Sequence of chain 22.U:
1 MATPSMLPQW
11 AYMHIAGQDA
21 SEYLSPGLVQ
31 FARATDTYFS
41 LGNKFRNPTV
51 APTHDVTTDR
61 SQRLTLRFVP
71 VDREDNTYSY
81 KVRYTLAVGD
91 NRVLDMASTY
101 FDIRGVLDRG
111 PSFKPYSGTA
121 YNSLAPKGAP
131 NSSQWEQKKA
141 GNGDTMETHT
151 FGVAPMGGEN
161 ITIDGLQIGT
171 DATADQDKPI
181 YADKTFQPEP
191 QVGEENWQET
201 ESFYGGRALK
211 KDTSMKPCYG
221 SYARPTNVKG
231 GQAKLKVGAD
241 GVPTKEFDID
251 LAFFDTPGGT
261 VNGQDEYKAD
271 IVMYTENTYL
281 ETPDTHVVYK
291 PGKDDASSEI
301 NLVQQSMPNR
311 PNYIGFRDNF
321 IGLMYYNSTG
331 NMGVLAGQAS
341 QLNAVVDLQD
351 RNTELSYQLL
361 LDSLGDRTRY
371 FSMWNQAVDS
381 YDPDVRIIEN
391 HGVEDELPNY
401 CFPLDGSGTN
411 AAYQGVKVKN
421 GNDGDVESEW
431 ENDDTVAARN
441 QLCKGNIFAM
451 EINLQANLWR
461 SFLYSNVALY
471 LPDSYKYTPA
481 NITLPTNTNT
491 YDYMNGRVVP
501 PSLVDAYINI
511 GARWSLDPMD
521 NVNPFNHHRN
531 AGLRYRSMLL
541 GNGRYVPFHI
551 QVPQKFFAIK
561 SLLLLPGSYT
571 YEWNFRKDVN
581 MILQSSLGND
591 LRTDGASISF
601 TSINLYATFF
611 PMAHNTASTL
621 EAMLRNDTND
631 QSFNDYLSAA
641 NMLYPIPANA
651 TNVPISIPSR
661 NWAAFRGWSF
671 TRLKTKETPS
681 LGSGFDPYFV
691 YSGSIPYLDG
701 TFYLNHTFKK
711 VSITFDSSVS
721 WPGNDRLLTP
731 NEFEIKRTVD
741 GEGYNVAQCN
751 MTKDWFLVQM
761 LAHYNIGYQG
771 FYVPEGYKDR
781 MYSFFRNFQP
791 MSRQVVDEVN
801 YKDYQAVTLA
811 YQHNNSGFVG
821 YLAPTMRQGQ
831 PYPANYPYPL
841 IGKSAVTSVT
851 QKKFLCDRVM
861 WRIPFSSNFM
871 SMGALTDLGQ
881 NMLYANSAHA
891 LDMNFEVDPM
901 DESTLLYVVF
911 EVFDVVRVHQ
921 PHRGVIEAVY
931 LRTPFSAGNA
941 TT

Binding-site contacts:
Ligand atom CD1 contacts residue ASN634 of chain 22.T at 3.6 Å.
Ligand atom CG2 contacts residue LEU637 of chain 22.T at 3.8 Å (hydrophobic).
Ligand atom N contacts residue SER871 of chain 22.T at 3.5 Å (h-bond).
Ligand atom C contacts residue GLU911 of chain 22.T at 3.3 Å.
Ligand atom CA contacts residue PHE45 of chain 22.U at 3.6 Å (hydrophobic).
Ligand atom OD1 contacts residue ALA762 of chain 22.T at 3.5 Å.
Ligand atom CZ contacts residue ASN634 of chain 22.T at 3.8 Å.
Ligand atom OD2 contacts residue SER871 of chain 22.T at 3.2 Å (h-bond).
Ligand atom CB contacts residue GLY42 of chain 22.U at 3.5 Å.
Ligand atom CB contacts residue PHE45 of chain 22.U at 3.3 Å (hydrophobic).
Ligand atom CA contacts residue TYR636 of chain 22.T at 3.7 Å (hydrophobic).
Ligand atom N contacts residue ASN47 of chain 22.U at 3.8 Å.
Ligand atom CA contacts residue GLY42 of chain 22.U at 3.6 Å.
Ligand atom OD2 contacts residue PRO864 of chain 22.T at 3.7 Å.
Ligand atom O contacts residue ARG46 of chain 22.U at 3.5 Å (salt-bridge).
Ligand atom CD1 contacts residue ARG33 of chain 22.U at 3.8 Å.
Ligand atom CA contacts residue GLU911 of chain 22.T at 3.8 Å.
Ligand atom O contacts residue ASN47 of chain 22.U at 3.3 Å (h-bond).
Ligand atom CD1 contacts residue SER21 of chain 22.U at 3.6 Å.
Ligand atom N contacts residue TYR636 of chain 22.T at 3.8 Å.
Ligand atom CD1 contacts residue ALA20 of chain 22.U at 3.7 Å (hydrophobic).
Ligand atom CA contacts residue ASN47 of chain 22.U at 3.8 Å.
Ligand atom CB contacts residue GLY42 of chain 22.U at 3.7 Å.
Ligand atom C contacts residue GLY42 of chain 22.U at 3.5 Å.
Ligand atom CD1 contacts residue LEU637 of chain 22.T at 3.7 Å (hydrophobic).
Ligand atom O contacts residue GLY42 of chain 22.U at 2.9 Å (h-bond).
Ligand atom ND2 contacts residue ARG666 of chain 22.T at 3.4 Å (salt-bridge).
Ligand atom O contacts residue ARG666 of chain 22.T at 3.1 Å (salt-bridge).
Ligand atom O contacts residue GLU911 of chain 22.T at 3.1 Å (salt-bridge).
Ligand atom N contacts residue GLY42 of chain 22.U at 3.2 Å (h-bond).
Ligand atom OD1 contacts residue ALA874 of chain 22.T at 3.7 Å.
Ligand atom N contacts residue ARG46 of chain 22.U at 3.5 Å (salt-bridge).
Ligand atom CZ contacts residue PHE633 of chain 22.T at 3.7 Å (hydrophobic).
Ligand atom CG1 contacts residue GLU911 of chain 22.T at 3.7 Å.
Ligand atom O contacts residue TYR636 of chain 22.T at 3.5 Å (h-bond).
Ligand atom OD1 contacts residue ARG862 of chain 22.T at 3.1 Å.
Ligand atom N contacts residue PHE45 of chain 22.U at 3.4 Å (h-bond).
Ligand atom CE1 contacts residue ASN634 of chain 22.T at 3.4 Å.
Ligand atom CG2 contacts residue TYR636 of chain 22.T at 3.4 Å (hydrophobic).
Ligand atom O contacts residue TYR636 of chain 22.T at 3.1 Å (h-bond).

A protein and the small-molecule ligand that binds it are described below.
Small molecule (SMILES): CC[C@H](C)[C@H](NC(=O)[C@@H](N)CC(=O)O)C(=O)N[C@@H](CC(N)=O)C(=O)N[C@@H](Cc1ccccc1)C(=O)N[C@@H](CO)C(=O)N[C@@H](CO)C(=O)N[C@H](C=O)CC(C)C

Sequence of chain 22.T:
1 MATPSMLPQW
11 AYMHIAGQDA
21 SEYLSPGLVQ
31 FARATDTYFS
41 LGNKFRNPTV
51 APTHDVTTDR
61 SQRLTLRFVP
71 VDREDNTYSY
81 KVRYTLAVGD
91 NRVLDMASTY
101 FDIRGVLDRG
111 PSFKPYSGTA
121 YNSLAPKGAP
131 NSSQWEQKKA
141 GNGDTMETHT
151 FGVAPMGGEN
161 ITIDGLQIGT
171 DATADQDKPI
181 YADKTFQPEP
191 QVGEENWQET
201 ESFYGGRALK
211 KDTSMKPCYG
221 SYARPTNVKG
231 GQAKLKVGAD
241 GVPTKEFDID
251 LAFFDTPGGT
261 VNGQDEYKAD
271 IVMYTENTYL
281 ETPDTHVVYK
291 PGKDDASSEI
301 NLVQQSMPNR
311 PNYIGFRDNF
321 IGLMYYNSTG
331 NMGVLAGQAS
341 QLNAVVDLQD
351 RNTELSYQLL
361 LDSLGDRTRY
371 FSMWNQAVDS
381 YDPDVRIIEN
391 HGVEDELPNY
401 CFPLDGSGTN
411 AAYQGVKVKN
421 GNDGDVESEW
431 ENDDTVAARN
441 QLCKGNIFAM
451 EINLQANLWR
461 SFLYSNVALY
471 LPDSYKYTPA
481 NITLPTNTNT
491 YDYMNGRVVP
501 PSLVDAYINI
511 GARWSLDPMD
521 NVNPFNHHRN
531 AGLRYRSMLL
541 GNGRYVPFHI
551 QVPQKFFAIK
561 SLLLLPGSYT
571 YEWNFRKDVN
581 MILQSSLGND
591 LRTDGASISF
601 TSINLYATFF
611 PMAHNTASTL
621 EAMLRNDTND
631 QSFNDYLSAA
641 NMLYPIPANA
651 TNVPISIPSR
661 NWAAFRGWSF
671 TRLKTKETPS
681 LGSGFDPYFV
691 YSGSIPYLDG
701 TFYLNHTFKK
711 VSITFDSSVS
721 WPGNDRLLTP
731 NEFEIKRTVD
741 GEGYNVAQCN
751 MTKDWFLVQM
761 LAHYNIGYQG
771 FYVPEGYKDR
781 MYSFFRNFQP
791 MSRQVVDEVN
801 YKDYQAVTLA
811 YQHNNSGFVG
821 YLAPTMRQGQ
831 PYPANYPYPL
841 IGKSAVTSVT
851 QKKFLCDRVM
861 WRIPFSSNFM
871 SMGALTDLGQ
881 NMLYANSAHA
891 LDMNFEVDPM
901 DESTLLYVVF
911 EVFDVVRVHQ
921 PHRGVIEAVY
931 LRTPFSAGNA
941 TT